Sequence of chain 1.C:
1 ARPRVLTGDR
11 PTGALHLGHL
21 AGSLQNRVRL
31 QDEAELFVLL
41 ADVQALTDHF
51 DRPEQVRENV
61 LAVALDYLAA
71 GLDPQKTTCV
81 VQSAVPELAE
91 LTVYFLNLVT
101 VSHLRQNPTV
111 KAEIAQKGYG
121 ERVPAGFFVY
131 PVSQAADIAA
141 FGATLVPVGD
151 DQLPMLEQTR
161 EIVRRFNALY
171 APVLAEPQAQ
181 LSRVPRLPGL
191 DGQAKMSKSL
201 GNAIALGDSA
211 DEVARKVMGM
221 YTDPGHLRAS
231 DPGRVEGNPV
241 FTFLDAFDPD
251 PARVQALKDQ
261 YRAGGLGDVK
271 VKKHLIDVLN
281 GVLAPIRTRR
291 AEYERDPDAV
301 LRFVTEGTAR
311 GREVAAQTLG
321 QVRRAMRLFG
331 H

A small-molecule ligand and the protein it binds are described below.
Small molecule (SMILES): N[C@@H](Cc1c[nH]c2ccccc12)C(=O)O

Binding-site contacts:
Ligand atom CD1 contacts residue GLN44 of chain 1.C at 3.4 Å.
Ligand atom CZ2 contacts residue GLN134 of chain 1.C at 3.3 Å.
Ligand atom CH2 contacts residue ILE138 of chain 1.C at 3.2 Å (hydrophobic).
Ligand atom CZ2 contacts residue ILE138 of chain 1.C at 4.0 Å (hydrophobic).
Ligand atom N contacts residue ARG10 of chain 1.C at 3.7 Å.
Ligand atom CB contacts residue GLN44 of chain 1.C at 4.3 Å.
Ligand atom CG contacts residue GLY8 of chain 1.C at 4.1 Å.
Ligand atom CH2 contacts residue LEU6 of chain 1.C at 4.2 Å (hydrophobic).
Ligand atom CZ2 contacts residue ASP137 of chain 1.C at 3.8 Å.
Ligand atom C contacts residue GLN44 of chain 1.C at 3.1 Å.
Ligand atom NE1 contacts residue LEU39 of chain 1.C at 4.0 Å.
Ligand atom CE2 contacts residue ASP137 of chain 1.C at 4.1 Å.
Ligand atom CZ3 contacts residue MET155 of chain 1.C at 4.2 Å (hydrophobic).
Ligand atom CB contacts residue ASP9 of chain 1.C at 4.1 Å.
Ligand atom NE1 contacts residue ASP137 of chain 1.C at 3.6 Å.
Ligand atom OXT contacts residue GLN134 of chain 1.C at 2.3 Å (h-bond).
Ligand atom CG contacts residue GLN134 of chain 1.C at 3.6 Å.
Ligand atom NE1 contacts residue GLN44 of chain 1.C at 3.5 Å (h-bond).
Ligand atom O contacts residue TYR130 of chain 1.C at 3.9 Å.
Ligand atom CE3 contacts residue GLN134 of chain 1.C at 3.0 Å.
Ligand atom CH2 contacts residue GLN134 of chain 1.C at 3.3 Å.
Ligand atom OXT contacts residue GLN44 of chain 1.C at 3.2 Å (h-bond).
Ligand atom CZ3 contacts residue GLN134 of chain 1.C at 3.1 Å.
Ligand atom NE1 contacts residue GLN134 of chain 1.C at 3.4 Å.
Ligand atom CE3 contacts residue GLY8 of chain 1.C at 4.1 Å.
Ligand atom C contacts residue GLN134 of chain 1.C at 3.2 Å.
Ligand atom CD2 contacts residue GLY8 of chain 1.C at 4.4 Å.
Ligand atom CZ3 contacts residue ILE138 of chain 1.C at 4.2 Å (hydrophobic).
Ligand atom CA contacts residue ARG10 of chain 1.C at 3.7 Å.
Ligand atom CG contacts residue GLN44 of chain 1.C at 4.1 Å.
Ligand atom O contacts residue GLN44 of chain 1.C at 3.5 Å (h-bond).
Ligand atom CA contacts residue GLN44 of chain 1.C at 3.3 Å.
Ligand atom CD1 contacts residue GLN134 of chain 1.C at 4.0 Å.
Ligand atom CG contacts residue ASP9 of chain 1.C at 4.3 Å.
Ligand atom CD1 contacts residue ALA41 of chain 1.C at 3.7 Å (hydrophobic).
Ligand atom O contacts residue GLN134 of chain 1.C at 3.4 Å (h-bond).
Ligand atom NE1 contacts residue ALA41 of chain 1.C at 3.9 Å.
Ligand atom CB contacts residue GLY8 of chain 1.C at 3.6 Å.
Ligand atom CE2 contacts residue GLN134 of chain 1.C at 3.1 Å.
Ligand atom CD2 contacts residue GLN134 of chain 1.C at 2.9 Å.